Binding-site contacts:
Ligand atom C4 contacts residue NAG1 of chain 4.B at 4.1 Å.
Ligand atom O2 contacts residue NAG1 of chain 4.B at 2.7 Å (h-bond).
Ligand atom C2 contacts residue NAG1 of chain 4.B at 3.4 Å.
Ligand atom O5 contacts residue NAG1 of chain 4.B at 2.8 Å (h-bond).
Ligand atom C5 contacts residue THR66 of chain 4.A at 4.2 Å.
Ligand atom C5 contacts residue NAG1 of chain 4.B at 3.3 Å.
Ligand atom C1 contacts residue NAG1 of chain 4.B at 3.4 Å.
Ligand atom C6 contacts residue THR66 of chain 4.A at 3.9 Å.
Ligand atom C3 contacts residue NAG1 of chain 4.B at 3.6 Å.

Sequence of chain 4.A:
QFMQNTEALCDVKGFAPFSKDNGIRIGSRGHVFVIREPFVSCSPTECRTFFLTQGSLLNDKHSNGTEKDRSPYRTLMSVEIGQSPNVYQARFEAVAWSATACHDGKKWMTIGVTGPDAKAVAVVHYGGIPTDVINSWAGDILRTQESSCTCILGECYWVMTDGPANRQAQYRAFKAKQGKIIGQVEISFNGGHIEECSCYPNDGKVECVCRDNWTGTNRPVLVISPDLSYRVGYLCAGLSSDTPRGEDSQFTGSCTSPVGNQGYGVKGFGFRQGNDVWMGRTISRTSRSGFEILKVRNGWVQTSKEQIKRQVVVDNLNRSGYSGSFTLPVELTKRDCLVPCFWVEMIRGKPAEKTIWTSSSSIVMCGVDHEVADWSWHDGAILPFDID

A protein and the small-molecule ligand that binds it are described below.
Small molecule (SMILES): C[C@@H]1O[C@@H](O)[C@@H](O)[C@H](O)[C@@H]1O